Binding-site contacts:
Ligand atom FAB contacts residue LEU54 of chain 1.A at 3.3 Å.
Ligand atom CAM contacts residue THR164 of chain 1.A at 3.6 Å.
Ligand atom FAC contacts residue GLY32 of chain 1.A at 3.0 Å.
Ligand atom CAM contacts residue MET154 of chain 1.A at 3.8 Å (hydrophobic).
Ligand atom NAR contacts residue ASP165 of chain 1.A at 3.3 Å (salt-bridge).
Ligand atom C6 contacts residue LEU104 of chain 1.A at 3.8 Å (hydrophobic).
Ligand atom N1 contacts residue TYR103 of chain 1.A at 3.6 Å.
Ligand atom NAS contacts residue LYS170 of chain 1.A at 3.6 Å.
Ligand atom N3 contacts residue LEU26 of chain 1.A at 3.8 Å.
Ligand atom N3 contacts residue MET154 of chain 1.A at 3.8 Å.
Ligand atom CAY contacts residue LYS170 of chain 1.A at 3.5 Å.
Ligand atom C6 contacts residue GLU102 of chain 1.A at 3.4 Å.
Ligand atom C5 contacts residue ALA50 of chain 1.A at 3.7 Å (hydrophobic).
Ligand atom FAD contacts residue GLY32 of chain 1.A at 3.2 Å.
Ligand atom CAA contacts residue VAL34 of chain 1.A at 3.8 Å (hydrophobic).
Ligand atom N1 contacts residue LEU104 of chain 1.A at 2.8 Å (h-bond).
Ligand atom CAX contacts residue LYS170 of chain 1.A at 3.4 Å.
Ligand atom FAD contacts residue CYS169 of chain 1.A at 3.8 Å.
Ligand atom C2 contacts residue PHE311 of chain 1.A at 3.6 Å (hydrophobic).
Ligand atom CAK contacts residue THR164 of chain 1.A at 3.5 Å.
Ligand atom CBB contacts residue GLY32 of chain 1.A at 3.7 Å.
Ligand atom C2 contacts residue LEU104 of chain 1.A at 3.4 Å (hydrophobic).
Ligand atom CAY contacts residue VAL34 of chain 1.A at 3.7 Å (hydrophobic).
Ligand atom CAV contacts residue LYS170 of chain 1.A at 3.6 Å.
Ligand atom FAC contacts residue TYR31 of chain 1.A at 3.6 Å.
Ligand atom C2 contacts residue TYR103 of chain 1.A at 3.8 Å (hydrophobic).
Ligand atom N3 contacts residue PHE311 of chain 1.A at 3.3 Å.
Ligand atom CAI contacts residue LYS170 of chain 1.A at 3.7 Å.
Ligand atom C6 contacts residue ALA50 of chain 1.A at 3.2 Å (hydrophobic).
Ligand atom CAO contacts residue ASP165 of chain 1.A at 3.8 Å.
Ligand atom C2 contacts residue LEU26 of chain 1.A at 3.8 Å (hydrophobic).
Ligand atom N1 contacts residue ALA50 of chain 1.A at 3.5 Å.
Ligand atom CAF contacts residue LYS28 of chain 1.A at 3.7 Å.
Ligand atom N1 contacts residue GLU102 of chain 1.A at 3.6 Å.
Ligand atom CAE contacts residue GLY32 of chain 1.A at 3.3 Å.
Ligand atom NAR contacts residue LYS170 of chain 1.A at 3.5 Å.
Ligand atom FAC contacts residue LEU54 of chain 1.A at 3.4 Å.
Ligand atom FAC contacts residue LYS33 of chain 1.A at 3.6 Å.
Ligand atom CAF contacts residue GLY27 of chain 1.A at 3.8 Å.
Ligand atom FAD contacts residue TYR31 of chain 1.A at 3.2 Å.

The protein below binds the small molecule below.
Small molecule (SMILES): CCc1cncnc1N1CCN(Cc2nc3cc(C(F)(F)F)ccc3[nH]2)CC1

Sequence of chain 1.A:
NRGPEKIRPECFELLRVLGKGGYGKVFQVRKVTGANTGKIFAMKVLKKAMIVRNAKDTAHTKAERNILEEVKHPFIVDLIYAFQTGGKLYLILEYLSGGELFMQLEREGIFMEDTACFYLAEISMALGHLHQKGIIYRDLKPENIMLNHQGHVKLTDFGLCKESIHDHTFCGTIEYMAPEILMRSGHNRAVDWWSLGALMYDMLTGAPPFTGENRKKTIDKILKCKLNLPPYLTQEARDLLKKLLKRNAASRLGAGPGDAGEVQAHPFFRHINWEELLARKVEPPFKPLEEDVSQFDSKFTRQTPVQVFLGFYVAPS